A small-molecule ligand and the protein it binds are described below.
Small molecule (SMILES): Nc1ccn([C@@H]2O[C@H](CO[P](=O)(O)O[C@H]3[C@@H](O)[C@H](n4ccc(=O)[nH]c4=O)O[C@@H]3CO[P](=O)(O)O[C@H]3[C@@H](O)[C@H](n4cnc5c(N)ncnc54)O[C@@H]3CO)[C@@H](O[P](=O)(O)OC[C@H]3O[C@@H](n4ccc(=O)[nH]c4=O)[C@H](O)[C@@H]3O)[C@H]2O)c(=O)n1.O=c1ccn([C@@H]2O[C@H](CO[P](=O)(O)O[C@H]3[C@@H](O)[C@H](n4ccc(=O)[nH]c4=O)O[C@@H]3CO[P](=O)(O)O[C@H]3[C@@H](O)[C@H](n4ccc(=O)[nH]c4=O)O[C@@H]3CO)[C@@H](O)[C@H]2O)c(=O)[nH]1

Binding-site contacts:
Ligand atom O2 contacts residue C6 of chain 3.G at 2.9 Å (h-bond).
Ligand atom C5 contacts residue A4 of chain 3.G at 2.8 Å.
Ligand atom OP1 contacts residue LYS68 of chain 1.C at 3.2 Å (salt-bridge).
Ligand atom C4 contacts residue U5 of chain 3.G at 3.7 Å.
Ligand atom C2 contacts residue U1 of chain 3.G at 3.9 Å.
Ligand atom O2 contacts residue GLN61 of chain 1.C at 3.9 Å.
Ligand atom N3 contacts residue GLN61 of chain 1.C at 3.6 Å.
Ligand atom N3 contacts residue U1 of chain 3.G at 3.9 Å.
Ligand atom C6 contacts residue A4 of chain 3.G at 3.7 Å.
Ligand atom C5 contacts residue U5 of chain 3.G at 3.9 Å.
Ligand atom N1 contacts residue U2 of chain 3.G at 2.8 Å.
Ligand atom C2 contacts residue A4 of chain 3.G at 3.9 Å.
Ligand atom N3 contacts residue U5 of chain 3.G at 3.6 Å.
Ligand atom O2 contacts residue U2 of chain 3.G at 3.6 Å.
Ligand atom C4 contacts residue A4 of chain 3.G at 3.2 Å.
Ligand atom OP1 contacts residue LEU56 of chain 1.C at 2.8 Å.
Ligand atom C2 contacts residue GLN61 of chain 1.C at 3.9 Å.
Ligand atom N1 contacts residue U5 of chain 3.G at 3.7 Å.
Ligand atom N6 contacts residue U2 of chain 3.G at 2.6 Å (h-bond).
Ligand atom N3 contacts residue U1 of chain 3.G at 3.8 Å.
Ligand atom N3 contacts residue A4 of chain 3.G at 3.8 Å.
Ligand atom C2 contacts residue U2 of chain 3.G at 3.6 Å.
Ligand atom OP1 contacts residue LYS8 of chain 1.F at 3.1 Å.
Ligand atom O4 contacts residue A4 of chain 3.G at 2.6 Å (h-bond).
Ligand atom N1 contacts residue U3 of chain 3.G at 3.8 Å.
Ligand atom O4 contacts residue U1 of chain 3.G at 2.8 Å (h-bond).
Ligand atom N3 contacts residue C6 of chain 3.G at 3.2 Å (h-bond).
Ligand atom O2 contacts residue U1 of chain 3.G at 2.9 Å (h-bond).
Ligand atom OP1 contacts residue LYS12 of chain 1.F at 3.9 Å.
Ligand atom C4 contacts residue U1 of chain 3.G at 3.7 Å.
Ligand atom OP2 contacts residue LYS8 of chain 1.F at 3.8 Å.
Ligand atom N3 contacts residue U2 of chain 3.G at 3.6 Å.
Ligand atom C2 contacts residue U3 of chain 3.G at 3.8 Å.
Ligand atom OP1 contacts residue PHE76 of chain 1.C at 3.7 Å.
Ligand atom C6 contacts residue U5 of chain 3.G at 3.6 Å.
Ligand atom O2' contacts residue THR57 of chain 1.C at 3.2 Å.
Ligand atom O2' contacts residue LEU64 of chain 1.C at 3.9 Å.
Ligand atom C6 contacts residue U2 of chain 3.G at 3.4 Å.
Ligand atom O4 contacts residue U5 of chain 3.G at 2.8 Å (h-bond).
Ligand atom C2 contacts residue C6 of chain 3.G at 3.4 Å.

Sequence of chain 1.F:
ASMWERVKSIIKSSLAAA

Sequence of chain 1.C:
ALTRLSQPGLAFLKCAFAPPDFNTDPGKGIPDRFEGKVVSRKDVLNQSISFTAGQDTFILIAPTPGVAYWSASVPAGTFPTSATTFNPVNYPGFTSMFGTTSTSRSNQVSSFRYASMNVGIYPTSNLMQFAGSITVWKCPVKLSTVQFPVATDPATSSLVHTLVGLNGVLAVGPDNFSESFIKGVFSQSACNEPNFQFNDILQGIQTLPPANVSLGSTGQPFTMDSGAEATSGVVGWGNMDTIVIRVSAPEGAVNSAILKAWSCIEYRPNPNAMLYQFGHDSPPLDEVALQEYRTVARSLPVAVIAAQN

Sequence of chain 3.C:
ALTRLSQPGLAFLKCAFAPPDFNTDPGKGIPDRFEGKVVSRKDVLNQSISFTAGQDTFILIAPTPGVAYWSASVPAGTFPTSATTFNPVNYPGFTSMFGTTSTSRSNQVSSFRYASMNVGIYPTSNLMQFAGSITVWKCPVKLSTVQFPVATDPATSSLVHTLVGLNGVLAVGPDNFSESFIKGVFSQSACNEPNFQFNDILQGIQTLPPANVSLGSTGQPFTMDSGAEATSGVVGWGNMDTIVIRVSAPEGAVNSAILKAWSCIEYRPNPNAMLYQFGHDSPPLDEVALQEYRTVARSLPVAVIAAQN